Sequence of chain 6.A:
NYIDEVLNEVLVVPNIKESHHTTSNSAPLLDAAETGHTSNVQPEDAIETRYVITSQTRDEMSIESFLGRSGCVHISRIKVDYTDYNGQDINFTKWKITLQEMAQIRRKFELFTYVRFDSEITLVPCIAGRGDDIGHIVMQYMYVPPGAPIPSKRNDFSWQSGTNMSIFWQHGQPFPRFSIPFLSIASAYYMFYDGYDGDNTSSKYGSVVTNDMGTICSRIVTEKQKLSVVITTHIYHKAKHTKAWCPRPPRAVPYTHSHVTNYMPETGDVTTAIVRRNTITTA

A protein and the small-molecule ligand that binds it are described below.
Small molecule (SMILES): OC[C@H]1O[C@@](CO)(O[C@H]2O[C@H](CO)[C@@H](O)[C@H](O)[C@H]2O)[C@@H](O)[C@@H]1O

Binding-site contacts:
Ligand atom C5 contacts residue LEU103 of chain 6.A at 3.0 Å (hydrophobic).
Ligand atom O1 contacts residue TYR194 of chain 6.A at 3.8 Å.
Ligand atom C6 contacts residue ILE101 of chain 6.A at 3.2 Å (hydrophobic).
Ligand atom C4 contacts residue THR102 of chain 6.A at 3.9 Å.
Ligand atom C4 contacts residue HIS263 of chain 6.A at 3.7 Å.
Ligand atom C5 contacts residue HIS263 of chain 6.A at 3.9 Å.
Ligand atom O1 contacts residue GLN104 of chain 6.A at 3.9 Å.
Ligand atom O3 contacts residue MET217 of chain 6.A at 2.5 Å (h-bond).
Ligand atom O1 contacts residue MET195 of chain 6.A at 3.8 Å.
Ligand atom O5 contacts residue THR102 of chain 6.A at 3.6 Å.
Ligand atom O4 contacts residue HIS263 of chain 6.A at 2.6 Å.
Ligand atom O2 contacts residue TYR193 of chain 6.A at 3.9 Å.
Ligand atom C4 contacts residue ASN215 of chain 6.A at 4.0 Å.
Ligand atom O6 contacts residue LEU103 of chain 6.A at 3.3 Å.
Ligand atom O3 contacts residue TYR194 of chain 6.A at 3.9 Å.
Ligand atom O2 contacts residue MET217 of chain 6.A at 3.3 Å (h-bond).
Ligand atom O4 contacts residue ILE101 of chain 6.A at 4.0 Å.
Ligand atom C6 contacts residue LEU103 of chain 6.A at 3.2 Å (hydrophobic).
Ligand atom O6 contacts residue ILE101 of chain 6.A at 2.1 Å (h-bond).
Ligand atom O6 contacts residue LEU103 of chain 6.A at 4.0 Å.
Ligand atom O3 contacts residue ILE101 of chain 6.A at 3.5 Å.
Ligand atom C5 contacts residue LEU103 of chain 6.A at 3.5 Å (hydrophobic).
Ligand atom C6 contacts residue LEU103 of chain 6.A at 2.7 Å (hydrophobic).
Ligand atom C1 contacts residue MET195 of chain 6.A at 3.2 Å (hydrophobic).
Ligand atom C3 contacts residue MET217 of chain 6.A at 3.2 Å (hydrophobic).
Ligand atom O3 contacts residue ASN215 of chain 6.A at 2.1 Å.
Ligand atom O4 contacts residue ASN215 of chain 6.A at 3.4 Å (h-bond).
Ligand atom C2 contacts residue TYR193 of chain 6.A at 3.8 Å (hydrophobic).
Ligand atom C6 contacts residue HIS241 of chain 6.A at 3.7 Å.
Ligand atom O5 contacts residue LEU103 of chain 6.A at 3.3 Å.
Ligand atom C5 contacts residue THR102 of chain 6.A at 2.8 Å.
Ligand atom O6 contacts residue THR102 of chain 6.A at 2.4 Å.
Ligand atom O6 contacts residue HIS241 of chain 6.A at 4.0 Å.
Ligand atom C6 contacts residue THR102 of chain 6.A at 1.9 Å.
Ligand atom O2 contacts residue MET195 of chain 6.A at 3.6 Å.
Ligand atom C3 contacts residue ASN215 of chain 6.A at 3.5 Å.
Ligand atom C2 contacts residue MET217 of chain 6.A at 3.5 Å (hydrophobic).
Ligand atom O2 contacts residue ASN215 of chain 6.A at 3.5 Å.
Ligand atom O4 contacts residue THR102 of chain 6.A at 3.8 Å.
Ligand atom O5 contacts residue LEU103 of chain 6.A at 3.0 Å (h-bond).